Binding-site contacts:
Ligand atom C3 contacts residue ASN476 of chain 1.B at 3.8 Å.
Ligand atom O7 contacts residue ASN476 of chain 1.B at 3.8 Å.
Ligand atom C7 contacts residue ASN476 of chain 1.B at 3.6 Å.
Ligand atom C1 contacts residue GLN484 of chain 1.B at 4.0 Å.
Ligand atom C1 contacts residue ASN476 of chain 1.B at 1.4 Å.
Ligand atom O5 contacts residue GLN484 of chain 1.B at 4.1 Å.
Ligand atom N2 contacts residue THR486 of chain 1.B at 4.2 Å.
Ligand atom C4 contacts residue ASN476 of chain 1.B at 4.2 Å.
Ligand atom C7 contacts residue THR486 of chain 1.B at 4.3 Å.
Ligand atom C5 contacts residue GLN484 of chain 1.B at 4.4 Å.
Ligand atom C2 contacts residue ASN476 of chain 1.B at 2.5 Å.
Ligand atom O5 contacts residue ASN476 of chain 1.B at 2.4 Å (h-bond).
Ligand atom N2 contacts residue ASN476 of chain 1.B at 2.9 Å (h-bond).
Ligand atom C8 contacts residue THR486 of chain 1.B at 3.8 Å.
Ligand atom C5 contacts residue ASN476 of chain 1.B at 3.7 Å.

A small-molecule ligand and the protein it binds are described below.
Small molecule (SMILES): CC(=O)N[C@@H]1[C@@H](O)[C@H](O)[C@@H](CO)O[C@H]1O

Sequence of chain 1.B:
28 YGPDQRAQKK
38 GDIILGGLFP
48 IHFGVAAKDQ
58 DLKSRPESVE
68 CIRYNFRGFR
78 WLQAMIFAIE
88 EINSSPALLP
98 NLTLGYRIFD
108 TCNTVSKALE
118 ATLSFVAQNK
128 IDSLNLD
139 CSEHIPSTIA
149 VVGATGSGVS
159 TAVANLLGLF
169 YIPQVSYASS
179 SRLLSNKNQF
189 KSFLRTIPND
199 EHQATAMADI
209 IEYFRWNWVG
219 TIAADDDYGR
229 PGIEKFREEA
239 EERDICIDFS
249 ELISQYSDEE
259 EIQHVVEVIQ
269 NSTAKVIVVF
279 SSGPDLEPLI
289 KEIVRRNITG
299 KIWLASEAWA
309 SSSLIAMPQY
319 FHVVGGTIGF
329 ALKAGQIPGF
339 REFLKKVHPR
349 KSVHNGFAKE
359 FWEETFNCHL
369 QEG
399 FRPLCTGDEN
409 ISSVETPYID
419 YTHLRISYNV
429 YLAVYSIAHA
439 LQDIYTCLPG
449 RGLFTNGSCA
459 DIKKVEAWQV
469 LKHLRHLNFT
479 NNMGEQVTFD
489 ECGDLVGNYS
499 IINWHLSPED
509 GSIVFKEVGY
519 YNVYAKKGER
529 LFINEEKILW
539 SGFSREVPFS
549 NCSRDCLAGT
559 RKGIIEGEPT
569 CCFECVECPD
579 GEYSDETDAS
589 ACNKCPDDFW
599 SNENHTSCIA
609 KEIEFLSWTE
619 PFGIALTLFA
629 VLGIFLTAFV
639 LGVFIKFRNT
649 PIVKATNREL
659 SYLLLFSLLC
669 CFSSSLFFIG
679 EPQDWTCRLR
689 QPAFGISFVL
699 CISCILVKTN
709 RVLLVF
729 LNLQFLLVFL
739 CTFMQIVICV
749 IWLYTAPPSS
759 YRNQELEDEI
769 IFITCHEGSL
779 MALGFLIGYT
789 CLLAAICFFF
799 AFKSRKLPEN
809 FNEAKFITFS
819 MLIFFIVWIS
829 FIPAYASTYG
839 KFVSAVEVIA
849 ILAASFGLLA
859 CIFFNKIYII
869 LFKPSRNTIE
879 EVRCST